The small molecule below binds the protein below.
Small molecule (SMILES): O=C(O)C1=C[C@@H](O)[C@@H](O)[C@H](O)C1

Binding-site contacts:
Ligand atom C4 contacts residue SER97 of chain 1.A at 4.2 Å.
Ligand atom C4 contacts residue SER52 of chain 1.A at 4.0 Å.
Ligand atom O12 contacts residue ASP137 of chain 1.A at 2.6 Å (salt-bridge).
Ligand atom C10 contacts residue SER97 of chain 1.A at 3.7 Å.
Ligand atom O12 contacts residue GLN292 of chain 1.A at 3.6 Å.
Ligand atom O7 contacts residue ASN122 of chain 1.A at 3.4 Å (h-bond).
Ligand atom O11 contacts residue SER97 of chain 1.A at 3.0 Å (h-bond).
Ligand atom C1 contacts residue SER52 of chain 1.A at 3.6 Å.
Ligand atom C9 contacts residue LYS101 of chain 1.A at 3.7 Å.
Ligand atom O3 contacts residue MET289 of chain 1.A at 3.8 Å.
Ligand atom O7 contacts residue ASN95 of chain 1.A at 3.4 Å.
Ligand atom C6 contacts residue VAL96 of chain 1.A at 4.0 Å (hydrophobic).
Ligand atom O3 contacts residue ILE47 of chain 1.A at 4.3 Å.
Ligand atom O3 contacts residue SER50 of chain 1.A at 2.5 Å (h-bond).
Ligand atom C9 contacts residue NAD1 of chain 1.E at 3.9 Å.
Ligand atom O2 contacts residue SER50 of chain 1.A at 3.6 Å (h-bond).
Ligand atom O3 contacts residue LEU42 of chain 1.A at 3.6 Å.
Ligand atom O11 contacts residue NAD1 of chain 1.E at 3.7 Å.
Ligand atom C9 contacts residue SER97 of chain 1.A at 4.0 Å.
Ligand atom O11 contacts residue LYS101 of chain 1.A at 2.6 Å (salt-bridge).
Ligand atom C8 contacts residue ASN122 of chain 1.A at 3.9 Å.
Ligand atom C5 contacts residue GLN292 of chain 1.A at 4.2 Å.
Ligand atom C9 contacts residue ASP137 of chain 1.A at 4.0 Å.
Ligand atom O12 contacts residue ASN122 of chain 1.A at 3.0 Å (h-bond).
Ligand atom O7 contacts residue GLN292 of chain 1.A at 3.0 Å (h-bond).
Ligand atom C1 contacts residue MET289 of chain 1.A at 4.1 Å (hydrophobic).
Ligand atom O7 contacts residue VAL96 of chain 1.A at 4.2 Å.
Ligand atom C5 contacts residue SER52 of chain 1.A at 3.6 Å.
Ligand atom O3 contacts residue SER52 of chain 1.A at 2.7 Å (h-bond).
Ligand atom C5 contacts residue LEU42 of chain 1.A at 4.2 Å (hydrophobic).
Ligand atom C6 contacts residue GLN292 of chain 1.A at 3.8 Å.
Ligand atom O2 contacts residue ILE47 of chain 1.A at 3.6 Å.
Ligand atom C8 contacts residue ASP137 of chain 1.A at 3.6 Å.
Ligand atom C8 contacts residue LYS101 of chain 1.A at 3.9 Å.
Ligand atom C1 contacts residue SER50 of chain 1.A at 3.4 Å.
Ligand atom C6 contacts residue ASN122 of chain 1.A at 4.2 Å.
Ligand atom C8 contacts residue GLN292 of chain 1.A at 3.5 Å.
Ligand atom O11 contacts residue ASP137 of chain 1.A at 4.3 Å.
Ligand atom O12 contacts residue LYS101 of chain 1.A at 3.0 Å (salt-bridge).
Ligand atom C1 contacts residue ILE47 of chain 1.A at 4.1 Å (hydrophobic).

Sequence of chain 1.A:
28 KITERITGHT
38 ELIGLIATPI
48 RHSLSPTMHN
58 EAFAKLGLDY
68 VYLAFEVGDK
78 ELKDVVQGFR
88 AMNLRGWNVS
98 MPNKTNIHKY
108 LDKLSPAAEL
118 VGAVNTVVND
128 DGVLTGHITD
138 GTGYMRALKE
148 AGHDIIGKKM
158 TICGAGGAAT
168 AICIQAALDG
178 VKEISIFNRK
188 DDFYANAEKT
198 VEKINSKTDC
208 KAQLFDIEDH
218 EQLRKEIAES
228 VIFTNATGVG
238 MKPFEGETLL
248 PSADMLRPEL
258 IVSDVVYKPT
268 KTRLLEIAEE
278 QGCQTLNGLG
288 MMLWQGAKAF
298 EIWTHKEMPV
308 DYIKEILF